Sequence of chain 3.A:
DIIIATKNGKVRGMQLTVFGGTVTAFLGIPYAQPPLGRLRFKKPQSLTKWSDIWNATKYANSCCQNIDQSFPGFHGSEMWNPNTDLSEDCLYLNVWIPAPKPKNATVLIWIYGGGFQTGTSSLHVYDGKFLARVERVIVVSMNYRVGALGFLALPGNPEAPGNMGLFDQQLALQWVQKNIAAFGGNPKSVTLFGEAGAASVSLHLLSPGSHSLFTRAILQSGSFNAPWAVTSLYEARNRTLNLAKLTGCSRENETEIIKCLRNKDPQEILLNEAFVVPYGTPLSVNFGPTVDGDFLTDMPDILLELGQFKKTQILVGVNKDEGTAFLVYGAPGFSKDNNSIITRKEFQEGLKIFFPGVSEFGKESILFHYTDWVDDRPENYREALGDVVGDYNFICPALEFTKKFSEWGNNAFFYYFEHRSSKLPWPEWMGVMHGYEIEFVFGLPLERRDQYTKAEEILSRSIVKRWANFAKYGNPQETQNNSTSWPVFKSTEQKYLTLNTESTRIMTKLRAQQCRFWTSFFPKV

A protein and the small-molecule ligand that binds it are described below.
Small molecule (SMILES): CC(=O)N[C@@H]1[C@@H](O)[C@H](O)[C@@H](CO)O[C@H]1O

Binding-site contacts:
Ligand atom C5 contacts residue ASN241 of chain 3.A at 3.9 Å.
Ligand atom O4 contacts residue ASN241 of chain 3.A at 3.8 Å.
Ligand atom C6 contacts residue ASN245 of chain 3.A at 3.3 Å.
Ligand atom C8 contacts residue TYR237 of chain 3.A at 3.2 Å (hydrophobic).
Ligand atom C3 contacts residue NAG1 of chain 3.R at 4.1 Å.
Ligand atom O3 contacts residue ASN241 of chain 3.A at 3.0 Å (h-bond).
Ligand atom C5 contacts residue ASN245 of chain 3.A at 4.3 Å.
Ligand atom O6 contacts residue ASN241 of chain 3.A at 3.1 Å (h-bond).
Ligand atom C4 contacts residue ASN241 of chain 3.A at 3.0 Å.
Ligand atom N2 contacts residue TYR237 of chain 3.A at 4.5 Å.
Ligand atom O5 contacts residue ASN241 of chain 3.A at 4.0 Å.
Ligand atom C8 contacts residue ASN241 of chain 3.A at 4.1 Å.
Ligand atom C6 contacts residue ASN241 of chain 3.A at 4.0 Å.
Ligand atom C1 contacts residue ASN241 of chain 3.A at 4.3 Å.
Ligand atom O4 contacts residue FUC1 of chain 3.S at 4.0 Å.
Ligand atom O4 contacts residue ASN245 of chain 3.A at 3.7 Å.
Ligand atom O4 contacts residue NAG1 of chain 3.R at 3.5 Å.
Ligand atom C2 contacts residue ASN241 of chain 3.A at 3.8 Å.
Ligand atom O7 contacts residue TYR237 of chain 3.A at 4.4 Å.
Ligand atom O6 contacts residue ASN245 of chain 3.A at 3.3 Å (h-bond).
Ligand atom C4 contacts residue NAG1 of chain 3.R at 4.2 Å.
Ligand atom C5 contacts residue NAG1 of chain 3.R at 4.1 Å.
Ligand atom C7 contacts residue TYR237 of chain 3.A at 3.9 Å (hydrophobic).
Ligand atom C3 contacts residue ASN241 of chain 3.A at 3.4 Å.
Ligand atom C4 contacts residue ASN245 of chain 3.A at 4.0 Å.